The small molecule below binds the protein below.
Small molecule (SMILES): CC(=O)N[C@@H]1[C@@H](O)[C@H](O)[C@@H](CO)O[C@H]1O

Sequence of chain 1.W:
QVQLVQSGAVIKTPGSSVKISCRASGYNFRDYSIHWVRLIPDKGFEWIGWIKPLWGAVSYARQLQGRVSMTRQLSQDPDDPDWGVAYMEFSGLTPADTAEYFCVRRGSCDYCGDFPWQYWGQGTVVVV

Sequence of chain 1.A:
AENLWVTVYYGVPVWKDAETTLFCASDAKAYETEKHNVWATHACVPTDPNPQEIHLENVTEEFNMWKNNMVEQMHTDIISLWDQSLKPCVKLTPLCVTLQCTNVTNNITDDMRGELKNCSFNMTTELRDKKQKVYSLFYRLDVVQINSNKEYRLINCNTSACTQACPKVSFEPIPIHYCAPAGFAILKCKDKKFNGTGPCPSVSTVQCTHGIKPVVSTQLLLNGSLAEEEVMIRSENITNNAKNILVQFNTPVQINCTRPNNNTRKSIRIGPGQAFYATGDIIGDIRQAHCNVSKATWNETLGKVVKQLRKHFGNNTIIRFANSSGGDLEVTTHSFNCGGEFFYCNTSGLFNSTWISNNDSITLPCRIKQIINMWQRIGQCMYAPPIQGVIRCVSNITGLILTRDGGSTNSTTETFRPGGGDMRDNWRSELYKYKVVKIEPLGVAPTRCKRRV

Binding-site contacts:
Ligand atom C8 contacts residue ASN167 of chain 1.A at 3.9 Å.
Ligand atom C3 contacts residue ASN167 of chain 1.A at 3.8 Å.
Ligand atom C1 contacts residue ARG162 of chain 1.A at 3.8 Å.
Ligand atom O7 contacts residue ARG278 of chain 1.I at 3.9 Å.
Ligand atom C1 contacts residue ASN167 of chain 1.A at 1.4 Å.
Ligand atom O6 contacts residue ARG162 of chain 1.A at 3.9 Å.
Ligand atom C5 contacts residue ARG162 of chain 1.A at 3.6 Å.
Ligand atom C5 contacts residue ILE164 of chain 1.A at 4.5 Å (hydrophobic).
Ligand atom C5 contacts residue ASN167 of chain 1.A at 3.7 Å.
Ligand atom C2 contacts residue ASN167 of chain 1.A at 2.4 Å.
Ligand atom C6 contacts residue ARG162 of chain 1.A at 3.4 Å.
Ligand atom C4 contacts residue ASN167 of chain 1.A at 4.2 Å.
Ligand atom O5 contacts residue ARG162 of chain 1.A at 2.8 Å (salt-bridge).
Ligand atom O5 contacts residue ASN167 of chain 1.A at 2.4 Å (h-bond).
Ligand atom O7 contacts residue ASN167 of chain 1.A at 3.5 Å (h-bond).
Ligand atom C8 contacts residue GLN76 of chain 1.W at 3.8 Å.
Ligand atom N2 contacts residue ASN167 of chain 1.A at 2.8 Å (h-bond).
Ligand atom C7 contacts residue ASN167 of chain 1.A at 3.3 Å.
Ligand atom N2 contacts residue GLN76 of chain 1.W at 4.1 Å.

Sequence of chain 1.I:
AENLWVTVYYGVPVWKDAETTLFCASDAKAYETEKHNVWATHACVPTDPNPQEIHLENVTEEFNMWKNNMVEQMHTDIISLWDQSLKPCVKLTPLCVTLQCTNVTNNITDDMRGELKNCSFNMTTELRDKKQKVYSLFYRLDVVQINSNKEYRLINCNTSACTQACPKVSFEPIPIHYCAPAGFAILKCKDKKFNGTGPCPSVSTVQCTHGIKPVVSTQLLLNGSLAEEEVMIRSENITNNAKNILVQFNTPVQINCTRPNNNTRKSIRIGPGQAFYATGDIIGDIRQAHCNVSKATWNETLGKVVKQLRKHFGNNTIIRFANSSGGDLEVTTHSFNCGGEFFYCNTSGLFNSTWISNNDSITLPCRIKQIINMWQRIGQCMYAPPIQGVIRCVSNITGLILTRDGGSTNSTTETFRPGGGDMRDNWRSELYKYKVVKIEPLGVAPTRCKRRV